This small molecule binds to this protein.
Small molecule (SMILES): O=C(C1=C(c2ccc(CCCOc3cc(F)ccc3Br)cc2)CCNC1)N(Cc1ccccc1Cl)C1CC1

Sequence of chain 1.A:
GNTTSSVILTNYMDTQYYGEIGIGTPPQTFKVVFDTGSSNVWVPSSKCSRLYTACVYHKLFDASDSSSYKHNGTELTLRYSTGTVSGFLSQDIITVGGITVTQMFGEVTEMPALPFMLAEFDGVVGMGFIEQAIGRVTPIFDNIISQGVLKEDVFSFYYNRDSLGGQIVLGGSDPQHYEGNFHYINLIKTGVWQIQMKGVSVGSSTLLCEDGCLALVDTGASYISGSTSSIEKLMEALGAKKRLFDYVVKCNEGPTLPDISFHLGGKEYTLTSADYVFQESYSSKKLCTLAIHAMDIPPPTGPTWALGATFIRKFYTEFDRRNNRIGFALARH

Binding-site contacts:
Ligand atom C10 contacts residue TRP45 of chain 1.A at 3.5 Å (hydrophobic).
Ligand atom C37 contacts residue SER230 of chain 1.A at 3.5 Å.
Ligand atom C23 contacts residue GLY228 of chain 1.A at 3.4 Å.
Ligand atom C31 contacts residue PHE124 of chain 1.A at 3.6 Å (hydrophobic).
Ligand atom N27 contacts residue ASP38 of chain 1.A at 3.0 Å (salt-bridge).
Ligand atom C30 contacts residue ASP38 of chain 1.A at 3.6 Å.
Ligand atom C24 contacts residue GLY40 of chain 1.A at 3.5 Å.
Ligand atom C17 contacts residue ASP38 of chain 1.A at 3.7 Å.
Ligand atom BR1 contacts residue VAL46 of chain 1.A at 3.7 Å.
Ligand atom C24 contacts residue ASP38 of chain 1.A at 3.7 Å.
Ligand atom BR1 contacts residue ASP125 of chain 1.A at 3.6 Å.
Ligand atom C38 contacts residue THR18 of chain 1.A at 3.8 Å.
Ligand atom C23 contacts residue ASP226 of chain 1.A at 3.6 Å.
Ligand atom BR1 contacts residue VAL111 of chain 1.A at 3.7 Å.
Ligand atom C16 contacts residue TYR83 of chain 1.A at 3.7 Å (hydrophobic).
Ligand atom F11 contacts residue ALA122 of chain 1.A at 3.0 Å.
Ligand atom C4 contacts residue ASP125 of chain 1.A at 2.9 Å.
Ligand atom C30 contacts residue GLY228 of chain 1.A at 3.6 Å.
Ligand atom C37 contacts residue GLY228 of chain 1.A at 3.4 Å.
Ligand atom C38 contacts residue FMT1 of chain 1.D at 3.4 Å.
Ligand atom C13 contacts residue LEU81 of chain 1.A at 3.7 Å (hydrophobic).
Ligand atom CL35 contacts residue PHE119 of chain 1.A at 3.8 Å.
Ligand atom BR1 contacts residue PRO47 of chain 1.A at 3.6 Å.
Ligand atom C37 contacts residue FMT1 of chain 1.D at 2.6 Å.
Ligand atom C6 contacts residue PHE119 of chain 1.A at 3.4 Å (hydrophobic).
Ligand atom C9 contacts residue PHE119 of chain 1.A at 3.6 Å (hydrophobic).
Ligand atom C9 contacts residue PHE124 of chain 1.A at 3.6 Å (hydrophobic).
Ligand atom C34 contacts residue FMT1 of chain 1.D at 3.2 Å.
Ligand atom F11 contacts residue PHE119 of chain 1.A at 3.2 Å.
Ligand atom C38 contacts residue SER230 of chain 1.A at 3.6 Å.
Ligand atom C34 contacts residue GLY228 of chain 1.A at 3.2 Å.
Ligand atom N27 contacts residue ASP226 of chain 1.A at 2.7 Å (salt-bridge).
Ligand atom F11 contacts residue PHE124 of chain 1.A at 3.3 Å.
Ligand atom C21 contacts residue GLY40 of chain 1.A at 3.7 Å.
Ligand atom C33 contacts residue PHE124 of chain 1.A at 3.7 Å (hydrophobic).
Ligand atom C24 contacts residue ASP226 of chain 1.A at 3.3 Å.
Ligand atom C2 contacts residue ASP125 of chain 1.A at 3.5 Å.
Ligand atom C19 contacts residue ASP38 of chain 1.A at 3.5 Å.
Ligand atom C12 contacts residue LEU81 of chain 1.A at 3.5 Å (hydrophobic).
Ligand atom C21 contacts residue ASP38 of chain 1.A at 3.2 Å.